Sequence of chain 1.A:
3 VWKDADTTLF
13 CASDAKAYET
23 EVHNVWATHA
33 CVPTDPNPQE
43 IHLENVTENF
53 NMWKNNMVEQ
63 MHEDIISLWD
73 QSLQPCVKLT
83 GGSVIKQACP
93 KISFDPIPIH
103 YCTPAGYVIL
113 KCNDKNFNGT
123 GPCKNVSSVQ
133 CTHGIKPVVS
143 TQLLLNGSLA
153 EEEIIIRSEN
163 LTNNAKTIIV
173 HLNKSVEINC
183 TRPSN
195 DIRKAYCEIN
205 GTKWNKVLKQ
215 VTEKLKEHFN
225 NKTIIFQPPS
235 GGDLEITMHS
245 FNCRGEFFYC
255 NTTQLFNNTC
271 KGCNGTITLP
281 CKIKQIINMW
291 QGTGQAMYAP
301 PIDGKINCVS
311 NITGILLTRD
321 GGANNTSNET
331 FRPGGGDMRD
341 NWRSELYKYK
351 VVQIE

The protein below binds the small molecule below.
Small molecule (SMILES): CC(=O)N[C@@H]1[C@@H](O)[C@H](O)[C@@H](CO)O[C@H]1O

Binding-site contacts:
Ligand atom C5 contacts residue ASN255 of chain 1.A at 3.7 Å.
Ligand atom C5 contacts residue THR257 of chain 1.A at 4.2 Å.
Ligand atom O7 contacts residue ASN255 of chain 1.A at 4.4 Å.
Ligand atom C2 contacts residue THR257 of chain 1.A at 4.4 Å.
Ligand atom C7 contacts residue MET242 of chain 1.A at 4.2 Å (hydrophobic).
Ligand atom C1 contacts residue ASN255 of chain 1.A at 1.4 Å.
Ligand atom C2 contacts residue ASN255 of chain 1.A at 2.5 Å.
Ligand atom O5 contacts residue ASN255 of chain 1.A at 2.4 Å (h-bond).
Ligand atom C1 contacts residue THR257 of chain 1.A at 3.4 Å.
Ligand atom C4 contacts residue ASN255 of chain 1.A at 4.2 Å.
Ligand atom N2 contacts residue ASN255 of chain 1.A at 2.9 Å (h-bond).
Ligand atom C8 contacts residue MET242 of chain 1.A at 3.7 Å (hydrophobic).
Ligand atom O5 contacts residue THR257 of chain 1.A at 3.9 Å.
Ligand atom C7 contacts residue ASN255 of chain 1.A at 3.9 Å.
Ligand atom C3 contacts residue ASN255 of chain 1.A at 3.8 Å.
Ligand atom C8 contacts residue THR241 of chain 1.A at 3.8 Å.